Binding-site contacts:
Ligand atom C8 contacts residue ASN380 of chain 1.D at 4.0 Å.
Ligand atom C2 contacts residue ASN380 of chain 1.D at 2.4 Å.
Ligand atom C5 contacts residue ASN380 of chain 1.D at 3.7 Å.
Ligand atom O7 contacts residue ASN380 of chain 1.D at 3.5 Å (h-bond).
Ligand atom C4 contacts residue ASN380 of chain 1.D at 4.2 Å.
Ligand atom C6 contacts residue GLN381 of chain 1.D at 4.4 Å.
Ligand atom C1 contacts residue ASN380 of chain 1.D at 1.4 Å.
Ligand atom C3 contacts residue ASN380 of chain 1.D at 3.8 Å.
Ligand atom O6 contacts residue ASN380 of chain 1.D at 4.4 Å.
Ligand atom O5 contacts residue ASN380 of chain 1.D at 2.4 Å (h-bond).
Ligand atom C7 contacts residue ASN380 of chain 1.D at 3.2 Å.
Ligand atom O6 contacts residue GLN381 of chain 1.D at 4.0 Å.
Ligand atom N2 contacts residue ASN380 of chain 1.D at 3.0 Å (h-bond).

A small-molecule ligand and the protein it binds are described below.
Small molecule (SMILES): CC(=O)N[C@@H]1[C@@H](O)[C@H](O)[C@@H](CO)O[C@H]1O

Sequence of chain 1.D:
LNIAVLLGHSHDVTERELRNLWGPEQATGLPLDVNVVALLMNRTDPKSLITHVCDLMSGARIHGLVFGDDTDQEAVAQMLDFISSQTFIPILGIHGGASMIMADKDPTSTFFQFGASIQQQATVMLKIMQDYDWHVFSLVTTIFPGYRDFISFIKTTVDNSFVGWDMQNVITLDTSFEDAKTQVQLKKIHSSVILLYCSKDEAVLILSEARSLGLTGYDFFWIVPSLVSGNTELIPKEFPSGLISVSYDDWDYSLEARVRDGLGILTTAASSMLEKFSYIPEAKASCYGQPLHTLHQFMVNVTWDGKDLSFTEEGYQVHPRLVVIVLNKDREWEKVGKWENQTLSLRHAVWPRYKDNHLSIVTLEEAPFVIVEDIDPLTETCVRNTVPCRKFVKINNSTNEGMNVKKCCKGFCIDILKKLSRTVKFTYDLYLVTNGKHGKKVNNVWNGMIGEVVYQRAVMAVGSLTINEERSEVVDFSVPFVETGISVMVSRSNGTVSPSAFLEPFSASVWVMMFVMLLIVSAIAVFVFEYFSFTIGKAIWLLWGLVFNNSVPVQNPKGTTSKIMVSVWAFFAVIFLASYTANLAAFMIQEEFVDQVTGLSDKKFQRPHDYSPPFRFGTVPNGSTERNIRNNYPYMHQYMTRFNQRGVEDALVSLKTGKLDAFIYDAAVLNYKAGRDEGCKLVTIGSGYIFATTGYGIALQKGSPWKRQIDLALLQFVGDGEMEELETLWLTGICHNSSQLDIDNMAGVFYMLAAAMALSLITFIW